Binding-site contacts:
Ligand atom C17 contacts residue LEU182 of chain 10.A at 3.7 Å (hydrophobic).
Ligand atom C09 contacts residue LEU101 of chain 10.A at 3.8 Å (hydrophobic).
Ligand atom C22 contacts residue ILE123 of chain 10.A at 3.6 Å (hydrophobic).
Ligand atom N24 contacts residue LEU216 of chain 10.A at 3.5 Å.
Ligand atom C15 contacts residue ILE123 of chain 10.A at 3.6 Å (hydrophobic).
Ligand atom C09 contacts residue TYR191 of chain 10.A at 3.6 Å (hydrophobic).
Ligand atom C25 contacts residue PHE180 of chain 10.A at 3.5 Å (hydrophobic).
Ligand atom C19 contacts residue LEU182 of chain 10.A at 3.6 Å (hydrophobic).
Ligand atom C15 contacts residue LEU182 of chain 10.A at 3.7 Å (hydrophobic).
Ligand atom O16 contacts residue ILE99 of chain 10.A at 3.6 Å.
Ligand atom C18 contacts residue TYR145 of chain 10.A at 3.8 Å (hydrophobic).
Ligand atom C22 contacts residue ILE99 of chain 10.A at 3.9 Å (hydrophobic).
Ligand atom C03 contacts residue ASN211 of chain 10.A at 3.1 Å.
Ligand atom N24 contacts residue PHE180 of chain 10.A at 3.6 Å.
Ligand atom C28 contacts residue ALA167 of chain 10.A at 3.1 Å (hydrophobic).
Ligand atom C21 contacts residue ILE123 of chain 10.A at 3.8 Å (hydrophobic).
Ligand atom C18 contacts residue ILE99 of chain 10.A at 3.8 Å (hydrophobic).
Ligand atom C28 contacts residue TYR145 of chain 10.A at 3.3 Å (hydrophobic).
Ligand atom C14 contacts residue SER121 of chain 10.A at 3.5 Å.
Ligand atom C04 contacts residue ASN211 of chain 10.A at 3.4 Å.
Ligand atom C13 contacts residue MET213 of chain 10.A at 3.4 Å (hydrophobic).
Ligand atom N06 contacts residue LEU101 of chain 10.A at 3.2 Å.
Ligand atom C05 contacts residue LEU101 of chain 10.A at 3.9 Å (hydrophobic).
Ligand atom C10 contacts residue TYR191 of chain 10.A at 3.7 Å (hydrophobic).
Ligand atom C14 contacts residue HIS237 of chain 10.A at 3.5 Å.
Ligand atom O26 contacts residue PHE180 of chain 10.A at 3.7 Å.
Ligand atom N07 contacts residue LEU101 of chain 10.A at 3.7 Å.
Ligand atom C19 contacts residue TYR145 of chain 10.A at 3.2 Å (hydrophobic).
Ligand atom N08 contacts residue LEU101 of chain 10.A at 3.8 Å.
Ligand atom C01 contacts residue TYR192 of chain 10.A at 2.9 Å (hydrophobic).
Ligand atom C01 contacts residue THR207 of chain 10.A at 2.9 Å.
Ligand atom C28 contacts residue MET144 of chain 10.A at 3.8 Å (hydrophobic).
Ligand atom O26 contacts residue TYR145 of chain 10.A at 3.2 Å.
Ligand atom C04 contacts residue MET213 of chain 10.A at 3.9 Å (hydrophobic).
Ligand atom O23 contacts residue LEU216 of chain 10.A at 3.7 Å.
Ligand atom C28 contacts residue TYR143 of chain 10.A at 3.4 Å (hydrophobic).
Ligand atom C18 contacts residue LEU182 of chain 10.A at 3.2 Å (hydrophobic).
Ligand atom C17 contacts residue ILE99 of chain 10.A at 3.8 Å (hydrophobic).
Ligand atom C27 contacts residue PHE180 of chain 10.A at 3.2 Å (hydrophobic).
Ligand atom C12 contacts residue ILE99 of chain 10.A at 3.7 Å (hydrophobic).

Sequence of chain 10.A:
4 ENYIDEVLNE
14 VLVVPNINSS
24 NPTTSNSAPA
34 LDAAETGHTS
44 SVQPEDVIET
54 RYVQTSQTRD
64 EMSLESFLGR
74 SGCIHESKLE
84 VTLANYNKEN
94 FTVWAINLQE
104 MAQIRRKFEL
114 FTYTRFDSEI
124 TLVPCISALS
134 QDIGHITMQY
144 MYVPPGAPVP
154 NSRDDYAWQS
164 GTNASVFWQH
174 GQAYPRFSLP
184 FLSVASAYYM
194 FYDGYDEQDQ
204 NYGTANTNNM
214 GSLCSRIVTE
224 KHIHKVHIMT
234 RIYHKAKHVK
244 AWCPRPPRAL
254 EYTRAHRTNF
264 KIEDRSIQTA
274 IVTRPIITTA

A small-molecule ligand and the protein it binds are described below.
Small molecule (SMILES): CCOc1noc2cc(OCCC3CCN(c4ccc(C)nn4)CC3)ccc12